Binding-site contacts:
Ligand atom C1 contacts residue CYS72 of chain 1.A at 4.1 Å (hydrophobic).
Ligand atom C8 contacts residue ARG71 of chain 1.A at 4.2 Å.
Ligand atom C2 contacts residue ARG71 of chain 1.A at 4.3 Å.
Ligand atom C8 contacts residue CYS72 of chain 1.A at 3.5 Å (hydrophobic).
Ligand atom C4 contacts residue CYS72 of chain 1.A at 3.0 Å (hydrophobic).
Ligand atom O1 contacts residue CYS72 of chain 1.A at 4.3 Å.
Ligand atom S1 contacts residue ARG66 of chain 1.A at 4.2 Å.
Ligand atom N1 contacts residue CYS72 of chain 1.A at 4.0 Å.
Ligand atom C2 contacts residue CYS72 of chain 1.A at 3.4 Å (hydrophobic).
Ligand atom S1 contacts residue ARG71 of chain 1.A at 3.9 Å.
Ligand atom C3 contacts residue ARG66 of chain 1.A at 4.4 Å.
Ligand atom C9 contacts residue PHE69 of chain 1.A at 3.9 Å (hydrophobic).
Ligand atom C2 contacts residue ARG66 of chain 1.A at 4.3 Å.
Ligand atom C6 contacts residue CYS72 of chain 1.A at 3.0 Å (hydrophobic).
Ligand atom C8 contacts residue ASN73 of chain 1.A at 3.2 Å.
Ligand atom C4 contacts residue ARG66 of chain 1.A at 3.8 Å.
Ligand atom S1 contacts residue CYS72 of chain 1.A at 2.0 Å (h-bond).
Ligand atom C5 contacts residue CYS72 of chain 1.A at 3.5 Å (hydrophobic).
Ligand atom C3 contacts residue CYS72 of chain 1.A at 3.0 Å (hydrophobic).

Sequence of chain 1.A:
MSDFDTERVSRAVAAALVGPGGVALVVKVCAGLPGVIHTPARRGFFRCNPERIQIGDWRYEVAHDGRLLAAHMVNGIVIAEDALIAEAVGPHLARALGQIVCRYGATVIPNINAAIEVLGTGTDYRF

The small molecule below binds the protein below.
Small molecule (SMILES): CC1(C)C=C(CSS(C)(=O)=O)C(C)(C)N1[O]